A small-molecule ligand and the protein it binds are described below.
Small molecule (SMILES): COc1cc(-c2ccccc2)cc([C@@H](C)C#Cc2c(C)nc(N)nc2N)c1

Sequence of chain 1.A:
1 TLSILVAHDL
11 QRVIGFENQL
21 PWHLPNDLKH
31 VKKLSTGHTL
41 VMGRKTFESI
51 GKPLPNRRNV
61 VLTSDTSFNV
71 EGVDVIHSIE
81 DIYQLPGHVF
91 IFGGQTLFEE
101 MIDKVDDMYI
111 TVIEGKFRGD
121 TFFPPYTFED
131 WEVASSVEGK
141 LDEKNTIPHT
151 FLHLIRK

Binding-site contacts:
Ligand atom C8 contacts residue ASP27 of chain 1.A at 3.0 Å.
Ligand atom N7 contacts residue VAL6 of chain 1.A at 3.3 Å (h-bond).
Ligand atom N2 contacts residue LEU5 of chain 1.A at 3.5 Å (h-bond).
Ligand atom C15 contacts residue ILE50 of chain 1.A at 3.5 Å (hydrophobic).
Ligand atom C14 contacts residue ILE50 of chain 1.A at 3.6 Å (hydrophobic).
Ligand atom C6 contacts residue NDP1 of chain 1.B at 3.4 Å.
Ligand atom C8 contacts residue LEU20 of chain 1.A at 3.8 Å (hydrophobic).
Ligand atom C19 contacts residue LEU20 of chain 1.A at 3.6 Å (hydrophobic).
Ligand atom N2 contacts residue VAL6 of chain 1.A at 3.5 Å.
Ligand atom N7 contacts residue LEU5 of chain 1.A at 3.8 Å.
Ligand atom C5 contacts residue ASP27 of chain 1.A at 3.2 Å.
Ligand atom C1 contacts residue PHE92 of chain 1.A at 3.6 Å (hydrophobic).
Ligand atom N4 contacts residue VAL31 of chain 1.A at 3.4 Å.
Ligand atom C22 contacts residue LEU28 of chain 1.A at 3.8 Å (hydrophobic).
Ligand atom N2 contacts residue NDP1 of chain 1.B at 3.4 Å (h-bond).
Ligand atom C11 contacts residue LEU20 of chain 1.A at 3.6 Å (hydrophobic).
Ligand atom N7 contacts residue THR111 of chain 1.A at 3.8 Å.
Ligand atom C3 contacts residue VAL6 of chain 1.A at 3.6 Å (hydrophobic).
Ligand atom N9 contacts residue LEU5 of chain 1.A at 3.3 Å (h-bond).
Ligand atom N4 contacts residue ALA7 of chain 1.A at 3.6 Å.
Ligand atom C5 contacts residue VAL31 of chain 1.A at 3.8 Å (hydrophobic).
Ligand atom C19 contacts residue ILE50 of chain 1.A at 3.5 Å (hydrophobic).
Ligand atom C3 contacts residue VAL31 of chain 1.A at 3.4 Å (hydrophobic).
Ligand atom O17 contacts residue LEU54 of chain 1.A at 3.1 Å.
Ligand atom C18 contacts residue ILE50 of chain 1.A at 3.7 Å (hydrophobic).
Ligand atom C3 contacts residue ALA7 of chain 1.A at 3.5 Å (hydrophobic).
Ligand atom N9 contacts residue PHE92 of chain 1.A at 3.0 Å (h-bond).
Ligand atom C12 contacts residue LEU20 of chain 1.A at 3.7 Å (hydrophobic).
Ligand atom N7 contacts residue VAL31 of chain 1.A at 3.8 Å.
Ligand atom N7 contacts residue ASP27 of chain 1.A at 3.2 Å (salt-bridge).
Ligand atom C3 contacts residue ASP27 of chain 1.A at 3.7 Å.
Ligand atom C2 contacts residue LEU54 of chain 1.A at 3.7 Å (hydrophobic).
Ligand atom C2 contacts residue ILE50 of chain 1.A at 3.6 Å (hydrophobic).
Ligand atom N4 contacts residue ASP27 of chain 1.A at 2.6 Å (salt-bridge).
Ligand atom N2 contacts residue ALA7 of chain 1.A at 3.7 Å.
Ligand atom C1 contacts residue NDP1 of chain 1.B at 3.1 Å.
Ligand atom C8 contacts residue LEU28 of chain 1.A at 3.7 Å (hydrophobic).
Ligand atom N9 contacts residue NDP1 of chain 1.B at 3.2 Å.
Ligand atom N7 contacts residue ALA7 of chain 1.A at 3.5 Å (h-bond).
Ligand atom C16 contacts residue ILE50 of chain 1.A at 3.7 Å (hydrophobic).